Binding-site contacts:
Ligand atom O7 contacts residue ASN12 of chain 5.E at 3.6 Å.
Ligand atom C5 contacts residue ASN12 of chain 5.E at 4.1 Å.
Ligand atom N2 contacts residue ASN12 of chain 5.E at 3.8 Å.
Ligand atom C1 contacts residue ASN12 of chain 5.E at 2.2 Å.
Ligand atom C7 contacts residue ASN12 of chain 5.E at 3.9 Å.
Ligand atom O5 contacts residue ASN12 of chain 5.E at 2.7 Å (h-bond).
Ligand atom C2 contacts residue ASN12 of chain 5.E at 3.3 Å.

The protein below binds the small molecule below.
Small molecule (SMILES): CC(=O)N[C@H]1[C@H](O[C@H]2[C@H](O)[C@@H](NC(C)=O)CO[C@@H]2CO)O[C@H](CO)[C@@H](O)[C@@H]1O

Sequence of chain 5.E:
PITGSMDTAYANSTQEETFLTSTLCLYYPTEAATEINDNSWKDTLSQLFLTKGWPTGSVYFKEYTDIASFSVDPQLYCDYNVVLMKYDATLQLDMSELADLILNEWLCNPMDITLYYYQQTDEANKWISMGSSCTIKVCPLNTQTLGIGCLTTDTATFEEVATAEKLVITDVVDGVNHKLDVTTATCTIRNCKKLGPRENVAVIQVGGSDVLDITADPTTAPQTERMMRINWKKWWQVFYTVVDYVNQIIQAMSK